Sequence of chain 1.B:
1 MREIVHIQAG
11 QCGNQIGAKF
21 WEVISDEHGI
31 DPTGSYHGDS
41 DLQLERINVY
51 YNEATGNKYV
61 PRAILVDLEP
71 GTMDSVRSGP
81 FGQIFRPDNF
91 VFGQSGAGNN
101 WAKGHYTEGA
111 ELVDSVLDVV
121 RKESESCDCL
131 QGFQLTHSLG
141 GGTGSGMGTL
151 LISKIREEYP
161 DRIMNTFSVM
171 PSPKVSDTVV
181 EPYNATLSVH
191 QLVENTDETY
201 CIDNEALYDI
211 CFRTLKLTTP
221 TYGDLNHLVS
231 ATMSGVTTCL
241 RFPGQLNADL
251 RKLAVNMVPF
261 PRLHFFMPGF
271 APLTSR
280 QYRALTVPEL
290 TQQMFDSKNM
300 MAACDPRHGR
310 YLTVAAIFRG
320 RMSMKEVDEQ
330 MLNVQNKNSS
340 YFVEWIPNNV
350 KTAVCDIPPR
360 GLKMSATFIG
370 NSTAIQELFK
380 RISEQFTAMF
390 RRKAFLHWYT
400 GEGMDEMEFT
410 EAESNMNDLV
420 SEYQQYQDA

Sequence of chain 1.A:
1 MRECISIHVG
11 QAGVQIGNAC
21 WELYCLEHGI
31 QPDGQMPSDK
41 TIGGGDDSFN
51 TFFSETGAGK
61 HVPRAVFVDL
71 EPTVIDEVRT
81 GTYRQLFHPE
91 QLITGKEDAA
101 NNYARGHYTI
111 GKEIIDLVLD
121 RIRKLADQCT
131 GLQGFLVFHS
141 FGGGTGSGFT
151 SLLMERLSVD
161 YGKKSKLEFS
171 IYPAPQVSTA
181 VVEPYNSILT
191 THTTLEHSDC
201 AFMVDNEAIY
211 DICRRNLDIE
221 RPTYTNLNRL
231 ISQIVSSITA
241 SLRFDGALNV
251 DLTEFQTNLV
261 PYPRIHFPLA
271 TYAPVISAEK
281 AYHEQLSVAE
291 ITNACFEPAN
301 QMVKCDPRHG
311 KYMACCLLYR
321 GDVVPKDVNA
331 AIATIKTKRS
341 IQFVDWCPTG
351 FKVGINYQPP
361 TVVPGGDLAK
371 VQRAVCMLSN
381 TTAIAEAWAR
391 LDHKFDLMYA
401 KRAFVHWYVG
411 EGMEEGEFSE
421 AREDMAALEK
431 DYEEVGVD

Binding-site contacts:
Ligand atom N03 contacts residue THR179 of chain 1.A at 3.4 Å (h-bond).
Ligand atom C01 contacts residue LYS350 of chain 1.B at 3.7 Å.
Ligand atom O02 contacts residue CYS239 of chain 1.B at 3.1 Å (h-bond).
Ligand atom N03 contacts residue LEU246 of chain 1.B at 2.6 Å.
Ligand atom N02 contacts residue THR179 of chain 1.A at 3.8 Å.
Ligand atom C13 contacts residue CYS239 of chain 1.B at 3.8 Å (hydrophobic).
Ligand atom C07 contacts residue ASN256 of chain 1.B at 3.2 Å.
Ligand atom C01 contacts residue ASN348 of chain 1.B at 3.5 Å.
Ligand atom O01 contacts residue LEU246 of chain 1.B at 3.8 Å.
Ligand atom C18 contacts residue VAL236 of chain 1.B at 3.8 Å (hydrophobic).
Ligand atom C02 contacts residue ASN348 of chain 1.B at 3.2 Å.
Ligand atom O01 contacts residue LYS350 of chain 1.B at 3.7 Å.
Ligand atom O03 contacts residue CYS239 of chain 1.B at 3.5 Å.
Ligand atom C15 contacts residue LEU253 of chain 1.B at 3.5 Å (hydrophobic).
Ligand atom C11 contacts residue ALA314 of chain 1.B at 3.5 Å (hydrophobic).
Ligand atom C12 contacts residue ALA314 of chain 1.B at 3.5 Å (hydrophobic).
Ligand atom C16 contacts residue ALA352 of chain 1.B at 3.4 Å (hydrophobic).
Ligand atom O01 contacts residue ALA352 of chain 1.B at 3.9 Å.
Ligand atom C11 contacts residue LEU246 of chain 1.B at 3.8 Å (hydrophobic).
Ligand atom C08 contacts residue ASN256 of chain 1.B at 3.6 Å.
Ligand atom C06 contacts residue LYS350 of chain 1.B at 3.4 Å.
Ligand atom S01 contacts residue LYS252 of chain 1.B at 3.6 Å.
Ligand atom C02 contacts residue VAL313 of chain 1.B at 3.5 Å (hydrophobic).
Ligand atom O01 contacts residue ALA315 of chain 1.B at 3.5 Å (h-bond).
Ligand atom C09 contacts residue LEU253 of chain 1.B at 3.7 Å (hydrophobic).
Ligand atom C12 contacts residue LEU246 of chain 1.B at 3.8 Å (hydrophobic).
Ligand atom C03 contacts residue VAL313 of chain 1.B at 3.8 Å (hydrophobic).
Ligand atom C19 contacts residue LEU246 of chain 1.B at 3.8 Å (hydrophobic).
Ligand atom C04 contacts residue LYS350 of chain 1.B at 3.7 Å.
Ligand atom C03 contacts residue ASN256 of chain 1.B at 3.8 Å.
Ligand atom O01 contacts residue ALA314 of chain 1.B at 3.7 Å.
Ligand atom C05 contacts residue ASN256 of chain 1.B at 3.8 Å.
Ligand atom C05 contacts residue LYS350 of chain 1.B at 3.4 Å.
Ligand atom S01 contacts residue ALA248 of chain 1.B at 2.8 Å.
Ligand atom C06 contacts residue VAL181 of chain 1.A at 3.8 Å (hydrophobic).
Ligand atom C16 contacts residue LEU246 of chain 1.B at 2.8 Å (hydrophobic).
Ligand atom C01 contacts residue ASN347 of chain 1.B at 3.7 Å.
Ligand atom C16 contacts residue LYS350 of chain 1.B at 3.8 Å.
Ligand atom C16 contacts residue THR351 of chain 1.B at 3.8 Å.
Ligand atom C04 contacts residue ASN256 of chain 1.B at 3.4 Å.

A small-molecule ligand and the protein it binds are described below.
Small molecule (SMILES): COc1cc(C2CC(c3ccccc3)=NN2C(N)=S)cc(OC)c1OC